Binding-site contacts:
Ligand atom C6 contacts residue ASN154 of chain 4.A at 4.0 Å.
Ligand atom N2 contacts residue ASN5 of chain 4.A at 2.7 Å (h-bond).
Ligand atom C8 contacts residue ASP2 of chain 4.A at 4.1 Å.
Ligand atom C8 contacts residue ASN4 of chain 4.A at 4.3 Å.
Ligand atom C3 contacts residue PHE3 of chain 4.A at 4.3 Å (hydrophobic).
Ligand atom O3 contacts residue ASP2 of chain 4.A at 3.2 Å (salt-bridge).
Ligand atom C3 contacts residue ASP2 of chain 4.A at 3.9 Å.
Ligand atom O5 contacts residue ASN154 of chain 4.A at 3.7 Å.
Ligand atom C7 contacts residue PHE3 of chain 4.A at 3.4 Å (hydrophobic).
Ligand atom C3 contacts residue ASN5 of chain 4.A at 3.7 Å.
Ligand atom C2 contacts residue ASN5 of chain 4.A at 2.4 Å.
Ligand atom C1 contacts residue ASN154 of chain 4.A at 3.8 Å.
Ligand atom C5 contacts residue ASN5 of chain 4.A at 3.7 Å.
Ligand atom C5 contacts residue ASN154 of chain 4.A at 3.5 Å.
Ligand atom O4 contacts residue ASP2 of chain 4.A at 3.9 Å.
Ligand atom C7 contacts residue ASN5 of chain 4.A at 3.8 Å.
Ligand atom O5 contacts residue ASN5 of chain 4.A at 2.4 Å (h-bond).
Ligand atom N2 contacts residue PHE3 of chain 4.A at 2.7 Å (h-bond).
Ligand atom C1 contacts residue PHE3 of chain 4.A at 3.6 Å (hydrophobic).
Ligand atom O7 contacts residue ASN5 of chain 4.A at 4.4 Å.
Ligand atom C8 contacts residue PHE3 of chain 4.A at 3.1 Å (hydrophobic).
Ligand atom C1 contacts residue ASN5 of chain 4.A at 1.5 Å.
Ligand atom C4 contacts residue ASN5 of chain 4.A at 4.2 Å.
Ligand atom C7 contacts residue ASP2 of chain 4.A at 4.4 Å.
Ligand atom C2 contacts residue PHE3 of chain 4.A at 3.7 Å (hydrophobic).
Ligand atom O6 contacts residue ASN154 of chain 4.A at 3.3 Å (h-bond).

Sequence of chain 4.A:
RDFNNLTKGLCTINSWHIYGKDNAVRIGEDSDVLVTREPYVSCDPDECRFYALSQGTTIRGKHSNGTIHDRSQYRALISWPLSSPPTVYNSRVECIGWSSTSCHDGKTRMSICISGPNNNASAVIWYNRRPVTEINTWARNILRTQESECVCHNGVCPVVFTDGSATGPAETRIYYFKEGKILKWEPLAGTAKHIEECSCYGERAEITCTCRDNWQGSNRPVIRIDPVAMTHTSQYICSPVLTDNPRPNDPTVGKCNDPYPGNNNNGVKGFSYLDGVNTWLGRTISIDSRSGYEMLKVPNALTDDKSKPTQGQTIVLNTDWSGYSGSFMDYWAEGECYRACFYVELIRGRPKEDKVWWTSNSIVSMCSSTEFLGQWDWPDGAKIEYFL

This protein binds this small molecule.
Small molecule (SMILES): CC(=O)N[C@@H]1[C@@H](O)[C@H](O)[C@@H](CO)O[C@H]1O